Sequence of chain 2.D:
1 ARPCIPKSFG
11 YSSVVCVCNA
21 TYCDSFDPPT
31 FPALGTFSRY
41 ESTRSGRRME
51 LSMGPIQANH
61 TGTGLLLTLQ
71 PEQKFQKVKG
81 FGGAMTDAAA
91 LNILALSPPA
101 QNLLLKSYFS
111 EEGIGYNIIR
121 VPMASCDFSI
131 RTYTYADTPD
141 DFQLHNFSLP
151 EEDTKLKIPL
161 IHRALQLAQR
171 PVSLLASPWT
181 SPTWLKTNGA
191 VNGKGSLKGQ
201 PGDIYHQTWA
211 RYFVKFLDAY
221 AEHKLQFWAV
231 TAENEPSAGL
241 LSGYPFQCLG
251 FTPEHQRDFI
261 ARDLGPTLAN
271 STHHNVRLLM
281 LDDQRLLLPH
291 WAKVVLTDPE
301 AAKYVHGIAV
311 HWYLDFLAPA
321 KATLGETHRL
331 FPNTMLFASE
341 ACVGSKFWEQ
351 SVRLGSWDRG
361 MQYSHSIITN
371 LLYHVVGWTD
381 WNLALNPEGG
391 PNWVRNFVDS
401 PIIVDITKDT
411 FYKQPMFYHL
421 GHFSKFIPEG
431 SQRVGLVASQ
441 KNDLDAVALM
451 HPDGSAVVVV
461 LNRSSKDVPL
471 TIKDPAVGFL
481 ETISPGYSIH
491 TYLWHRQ

The protein below binds the small molecule below.
Small molecule (SMILES): OC[C@H]1CNC[C@@H](O)[C@@H]1O

Binding-site contacts:
Ligand atom C3 contacts residue GLU340 of chain 2.D at 3.6 Å.
Ligand atom N contacts residue TYR313 of chain 2.D at 4.3 Å.
Ligand atom C6 contacts residue TYR313 of chain 2.D at 4.0 Å (hydrophobic).
Ligand atom C2 contacts residue ASN234 of chain 2.D at 3.9 Å.
Ligand atom N contacts residue GLU235 of chain 2.D at 3.0 Å (salt-bridge).
Ligand atom O3 contacts residue TRP179 of chain 2.D at 2.9 Å (h-bond).
Ligand atom O3 contacts residue ASP127 of chain 2.D at 2.8 Å (salt-bridge).
Ligand atom C6 contacts residue ASN396 of chain 2.D at 3.9 Å.
Ligand atom C1 contacts residue GLU340 of chain 2.D at 3.1 Å.
Ligand atom C3 contacts residue PHE246 of chain 2.D at 4.3 Å (hydrophobic).
Ligand atom O3 contacts residue PHE246 of chain 2.D at 3.2 Å.
Ligand atom C4 contacts residue TRP381 of chain 2.D at 3.6 Å (hydrophobic).
Ligand atom O4 contacts residue PHE128 of chain 2.D at 3.1 Å.
Ligand atom O4 contacts residue ASP127 of chain 2.D at 2.7 Å (salt-bridge).
Ligand atom O4 contacts residue TRP381 of chain 2.D at 3.0 Å (h-bond).
Ligand atom C4 contacts residue GLU340 of chain 2.D at 4.2 Å.
Ligand atom C3 contacts residue TRP381 of chain 2.D at 3.6 Å (hydrophobic).
Ligand atom C6 contacts residue VAL398 of chain 2.D at 4.3 Å (hydrophobic).
Ligand atom O3 contacts residue TRP381 of chain 2.D at 3.9 Å.
Ligand atom C5 contacts residue TRP381 of chain 2.D at 3.9 Å (hydrophobic).
Ligand atom C5 contacts residue GLU340 of chain 2.D at 3.5 Å.
Ligand atom C5 contacts residue TYR313 of chain 2.D at 3.7 Å (hydrophobic).
Ligand atom C2 contacts residue TRP381 of chain 2.D at 4.5 Å (hydrophobic).
Ligand atom C4 contacts residue ASP127 of chain 2.D at 3.5 Å.
Ligand atom C1 contacts residue TYR313 of chain 2.D at 3.5 Å (hydrophobic).
Ligand atom C6 contacts residue SER345 of chain 2.D at 4.5 Å.
Ligand atom C3 contacts residue ASP127 of chain 2.D at 3.6 Å.
Ligand atom C1 contacts residue GLU235 of chain 2.D at 3.8 Å.
Ligand atom C4 contacts residue PHE246 of chain 2.D at 4.0 Å (hydrophobic).
Ligand atom O4 contacts residue ASN396 of chain 2.D at 3.7 Å.
Ligand atom C2 contacts residue GLU235 of chain 2.D at 3.8 Å.
Ligand atom N contacts residue GLU340 of chain 2.D at 3.0 Å (salt-bridge).
Ligand atom C3 contacts residue TRP179 of chain 2.D at 4.0 Å (hydrophobic).
Ligand atom O6 contacts residue ASN396 of chain 2.D at 3.0 Å (h-bond).
Ligand atom C5 contacts residue CYS342 of chain 2.D at 4.4 Å (hydrophobic).
Ligand atom C4 contacts residue ASN396 of chain 2.D at 4.0 Å.
Ligand atom C2 contacts residue TRP179 of chain 2.D at 4.0 Å (hydrophobic).
Ligand atom C6 contacts residue CYS342 of chain 2.D at 3.8 Å (hydrophobic).
Ligand atom C2 contacts residue GLU340 of chain 2.D at 2.9 Å.